Binding-site contacts:
Ligand atom O contacts residue TYR159 of chain 1.D at 2.7 Å (h-bond).
Ligand atom CAF contacts residue THR73 of chain 1.D at 3.2 Å.
Ligand atom N contacts residue TYR7 of chain 1.D at 2.9 Å (h-bond).
Ligand atom CG2 contacts residue TYR7 of chain 1.D at 3.2 Å (hydrophobic).
Ligand atom O contacts residue TRP147 of chain 1.D at 2.9 Å (h-bond).
Ligand atom OXT contacts residue THR143 of chain 1.D at 3.4 Å (h-bond).
Ligand atom CAF contacts residue VAL76 of chain 1.D at 3.4 Å (hydrophobic).
Ligand atom O contacts residue TYR7 of chain 1.D at 3.5 Å.
Ligand atom CZ contacts residue HIS114 of chain 1.D at 3.3 Å.
Ligand atom NZ contacts residue TRP167 of chain 1.D at 3.0 Å.
Ligand atom C contacts residue TYR7 of chain 1.D at 3.4 Å (hydrophobic).
Ligand atom CD1 contacts residue LYS66 of chain 1.D at 3.1 Å.
Ligand atom CB contacts residue TYR99 of chain 1.D at 3.5 Å (hydrophobic).
Ligand atom CE2 contacts residue ARG97 of chain 1.D at 3.3 Å.
Ligand atom N contacts residue ASP77 of chain 1.D at 3.3 Å (salt-bridge).
Ligand atom O contacts residue LYS66 of chain 1.D at 3.4 Å.
Ligand atom O contacts residue THR73 of chain 1.D at 3.2 Å (h-bond).
Ligand atom CE1 contacts residue TRP147 of chain 1.D at 3.5 Å (hydrophobic).
Ligand atom O contacts residue LYS146 of chain 1.D at 2.5 Å (salt-bridge).
Ligand atom CA contacts residue GLU63 of chain 1.D at 3.4 Å.
Ligand atom CD1 contacts residue VAL67 of chain 1.D at 3.3 Å (hydrophobic).
Ligand atom O2 contacts residue GLN155 of chain 1.D at 3.2 Å (h-bond).
Ligand atom CZ contacts residue ARG97 of chain 1.D at 3.1 Å.
Ligand atom CG1 contacts residue GLU63 of chain 1.D at 3.3 Å.
Ligand atom CE contacts residue TRP167 of chain 1.D at 3.3 Å (hydrophobic).
Ligand atom N contacts residue TYR171 of chain 1.D at 2.6 Å (h-bond).
Ligand atom OXT contacts residue LYS146 of chain 1.D at 3.3 Å (salt-bridge).
Ligand atom CA contacts residue TYR7 of chain 1.D at 3.5 Å (hydrophobic).
Ligand atom N contacts residue TYR99 of chain 1.D at 3.0 Å (h-bond).
Ligand atom CE1 contacts residue ARG97 of chain 1.D at 3.4 Å.
Ligand atom CAH contacts residue THR73 of chain 1.D at 3.3 Å.
Ligand atom CB contacts residue TYR99 of chain 1.D at 3.5 Å (hydrophobic).
Ligand atom O contacts residue LYS66 of chain 1.D at 2.9 Å (salt-bridge).
Ligand atom CD2 contacts residue LEU156 of chain 1.D at 3.5 Å (hydrophobic).
Ligand atom OXT contacts residue TYR84 of chain 1.D at 2.6 Å (h-bond).
Ligand atom C contacts residue LYS146 of chain 1.D at 3.1 Å.
Ligand atom CG2 contacts residue ASP77 of chain 1.D at 3.2 Å.
Ligand atom CD1 contacts residue TYR159 of chain 1.D at 3.3 Å (hydrophobic).
Ligand atom N contacts residue GLU63 of chain 1.D at 3.0 Å (salt-bridge).
Ligand atom CAJ contacts residue ASP77 of chain 1.D at 3.3 Å.

This small molecule binds to this protein.
Small molecule (SMILES): CC[C@H](C)[C@H](NC(=O)[C@@H](N)CCCCN)C(=O)N[C@@H](CC(C)C)C(=O)NCC(=O)N[C@@H](C(=O)N[C@H](C(=O)N[C@@H](Cc1ccccc1)C(=O)N[C@@H](CC(=O)N[C@H](C(=O)O)C(C)C)c1ccccc1[N+](=O)O)C(C)C)c1ccccc1[N+](=O)O

Sequence of chain 1.D:
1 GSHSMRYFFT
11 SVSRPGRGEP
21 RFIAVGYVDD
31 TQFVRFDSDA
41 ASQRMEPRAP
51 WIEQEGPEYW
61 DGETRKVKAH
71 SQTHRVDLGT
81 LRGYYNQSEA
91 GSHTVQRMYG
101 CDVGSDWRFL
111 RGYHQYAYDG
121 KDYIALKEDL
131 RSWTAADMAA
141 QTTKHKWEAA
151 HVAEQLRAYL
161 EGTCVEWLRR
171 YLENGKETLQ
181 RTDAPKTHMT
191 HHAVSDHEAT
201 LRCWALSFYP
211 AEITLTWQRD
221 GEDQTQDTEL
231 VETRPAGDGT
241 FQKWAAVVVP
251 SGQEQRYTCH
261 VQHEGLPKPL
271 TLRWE